Sequence of chain 7.B:
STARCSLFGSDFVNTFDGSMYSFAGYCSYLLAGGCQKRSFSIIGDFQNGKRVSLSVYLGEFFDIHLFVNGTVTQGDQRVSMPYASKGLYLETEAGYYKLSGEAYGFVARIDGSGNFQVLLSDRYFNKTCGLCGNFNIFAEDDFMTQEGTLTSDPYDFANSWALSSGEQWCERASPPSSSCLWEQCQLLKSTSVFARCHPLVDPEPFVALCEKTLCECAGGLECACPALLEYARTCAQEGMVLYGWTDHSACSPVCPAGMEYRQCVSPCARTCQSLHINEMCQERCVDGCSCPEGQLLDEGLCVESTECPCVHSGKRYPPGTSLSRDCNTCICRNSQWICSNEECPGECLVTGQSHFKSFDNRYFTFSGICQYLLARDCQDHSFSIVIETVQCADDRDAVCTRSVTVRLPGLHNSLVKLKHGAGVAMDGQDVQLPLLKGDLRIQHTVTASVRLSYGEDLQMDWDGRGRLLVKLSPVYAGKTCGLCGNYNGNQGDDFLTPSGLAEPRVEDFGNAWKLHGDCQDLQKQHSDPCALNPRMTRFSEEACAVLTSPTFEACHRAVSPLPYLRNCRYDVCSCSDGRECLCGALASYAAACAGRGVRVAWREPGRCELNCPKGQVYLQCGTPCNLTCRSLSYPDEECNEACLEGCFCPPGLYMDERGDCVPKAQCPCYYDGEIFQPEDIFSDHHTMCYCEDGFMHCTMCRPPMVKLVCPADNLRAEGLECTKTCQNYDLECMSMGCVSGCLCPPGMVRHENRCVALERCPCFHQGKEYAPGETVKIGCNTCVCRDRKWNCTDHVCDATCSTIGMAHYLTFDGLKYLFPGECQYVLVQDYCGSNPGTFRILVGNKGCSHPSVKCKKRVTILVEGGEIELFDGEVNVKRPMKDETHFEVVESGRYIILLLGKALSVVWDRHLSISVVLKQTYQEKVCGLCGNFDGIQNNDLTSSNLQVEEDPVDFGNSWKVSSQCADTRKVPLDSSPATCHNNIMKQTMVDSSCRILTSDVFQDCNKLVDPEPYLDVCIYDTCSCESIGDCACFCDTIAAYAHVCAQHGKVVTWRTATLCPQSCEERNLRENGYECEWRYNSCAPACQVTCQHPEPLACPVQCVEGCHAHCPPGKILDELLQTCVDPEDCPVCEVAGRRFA

Binding-site contacts:
Ligand atom C7 contacts residue ASN156 of chain 7.B at 3.5 Å.
Ligand atom C5 contacts residue ASN156 of chain 7.B at 3.6 Å.
Ligand atom C2 contacts residue ASN156 of chain 7.B at 2.4 Å.
Ligand atom C1 contacts residue ASN156 of chain 7.B at 1.4 Å.
Ligand atom O7 contacts residue ASN156 of chain 7.B at 3.7 Å.
Ligand atom O5 contacts residue ASN156 of chain 7.B at 2.3 Å (h-bond).
Ligand atom C8 contacts residue PHE168 of chain 7.B at 4.4 Å (hydrophobic).
Ligand atom C3 contacts residue ASN156 of chain 7.B at 3.8 Å.
Ligand atom C4 contacts residue ASN156 of chain 7.B at 4.2 Å.
Ligand atom N2 contacts residue ASN156 of chain 7.B at 2.9 Å (h-bond).

This small molecule binds to this protein.
Small molecule (SMILES): CC(=O)N[C@@H]1[C@@H](O)[C@H](O)[C@@H](CO)O[C@H]1O